The protein below binds the small molecule below.
Small molecule (SMILES): CC(=O)N[C@H]1[C@H](O[C@H]2[C@H](O)[C@@H](NC(C)=O)CO[C@@H]2CO)O[C@H](CO)[C@@H](O)[C@@H]1O

Binding-site contacts:
Ligand atom C4 contacts residue ASN38 of chain 1.C at 4.2 Å.
Ligand atom O7 contacts residue ASN38 of chain 1.C at 3.3 Å (h-bond).
Ligand atom C5 contacts residue ASN38 of chain 1.C at 3.7 Å.
Ligand atom C7 contacts residue ASN38 of chain 1.C at 3.2 Å.
Ligand atom N2 contacts residue ASN38 of chain 1.C at 2.8 Å (h-bond).
Ligand atom O5 contacts residue ASN38 of chain 1.C at 2.4 Å (h-bond).
Ligand atom C1 contacts residue ASN38 of chain 1.C at 1.4 Å.
Ligand atom C6 contacts residue THR40 of chain 1.C at 4.2 Å.
Ligand atom C3 contacts residue ASN38 of chain 1.C at 3.8 Å.
Ligand atom C2 contacts residue ASN38 of chain 1.C at 2.4 Å.
Ligand atom C8 contacts residue ASN38 of chain 1.C at 4.3 Å.

Sequence of chain 1.C:
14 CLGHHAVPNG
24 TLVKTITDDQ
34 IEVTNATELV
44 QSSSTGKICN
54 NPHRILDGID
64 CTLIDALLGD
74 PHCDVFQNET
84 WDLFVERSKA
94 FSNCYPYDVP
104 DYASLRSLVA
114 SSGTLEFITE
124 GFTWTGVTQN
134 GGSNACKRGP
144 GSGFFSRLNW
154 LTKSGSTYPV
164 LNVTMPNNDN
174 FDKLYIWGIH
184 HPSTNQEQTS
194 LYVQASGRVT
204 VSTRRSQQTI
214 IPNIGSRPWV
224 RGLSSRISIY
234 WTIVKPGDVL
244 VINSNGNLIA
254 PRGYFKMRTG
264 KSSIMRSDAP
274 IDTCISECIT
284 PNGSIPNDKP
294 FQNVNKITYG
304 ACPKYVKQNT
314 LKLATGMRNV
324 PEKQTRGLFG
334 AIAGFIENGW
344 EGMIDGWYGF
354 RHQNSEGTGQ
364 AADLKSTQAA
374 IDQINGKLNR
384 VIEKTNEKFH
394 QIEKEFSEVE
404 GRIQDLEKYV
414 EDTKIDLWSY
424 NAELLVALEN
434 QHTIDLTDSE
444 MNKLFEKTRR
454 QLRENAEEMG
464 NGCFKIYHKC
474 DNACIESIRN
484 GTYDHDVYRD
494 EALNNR